A protein and the small-molecule ligand that binds it are described below.
Small molecule (SMILES): CC(=O)N[C@@H]1[C@@H](O)[C@H](O)[C@@H](CO)O[C@H]1O

Sequence of chain 1.A:
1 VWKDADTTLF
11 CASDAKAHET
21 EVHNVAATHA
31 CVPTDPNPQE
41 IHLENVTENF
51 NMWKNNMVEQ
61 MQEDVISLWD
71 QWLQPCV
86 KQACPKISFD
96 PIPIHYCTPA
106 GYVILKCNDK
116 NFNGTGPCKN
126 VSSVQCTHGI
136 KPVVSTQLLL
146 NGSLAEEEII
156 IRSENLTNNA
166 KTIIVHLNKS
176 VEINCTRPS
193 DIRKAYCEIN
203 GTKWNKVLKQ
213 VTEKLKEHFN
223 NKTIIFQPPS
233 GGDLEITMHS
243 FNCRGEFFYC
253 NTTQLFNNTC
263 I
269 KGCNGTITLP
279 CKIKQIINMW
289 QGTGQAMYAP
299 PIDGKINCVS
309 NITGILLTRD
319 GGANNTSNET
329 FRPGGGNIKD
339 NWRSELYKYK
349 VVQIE

Binding-site contacts:
Ligand atom O7 contacts residue ASN322 of chain 1.A at 2.8 Å (h-bond).
Ligand atom C3 contacts residue ASN322 of chain 1.A at 3.8 Å.
Ligand atom C4 contacts residue ASN322 of chain 1.A at 4.3 Å.
Ligand atom C8 contacts residue ASN322 of chain 1.A at 3.2 Å.
Ligand atom N2 contacts residue ASN322 of chain 1.A at 2.8 Å (h-bond).
Ligand atom O3 contacts residue THR162 of chain 1.A at 4.3 Å.
Ligand atom C7 contacts residue ASN322 of chain 1.A at 3.2 Å.
Ligand atom O5 contacts residue ASN322 of chain 1.A at 2.4 Å (h-bond).
Ligand atom C1 contacts residue ASN322 of chain 1.A at 1.4 Å.
Ligand atom C5 contacts residue ASN322 of chain 1.A at 3.6 Å.
Ligand atom O6 contacts residue ASN322 of chain 1.A at 4.0 Å.
Ligand atom C2 contacts residue ASN322 of chain 1.A at 2.5 Å.